Sequence of chain 1.A:
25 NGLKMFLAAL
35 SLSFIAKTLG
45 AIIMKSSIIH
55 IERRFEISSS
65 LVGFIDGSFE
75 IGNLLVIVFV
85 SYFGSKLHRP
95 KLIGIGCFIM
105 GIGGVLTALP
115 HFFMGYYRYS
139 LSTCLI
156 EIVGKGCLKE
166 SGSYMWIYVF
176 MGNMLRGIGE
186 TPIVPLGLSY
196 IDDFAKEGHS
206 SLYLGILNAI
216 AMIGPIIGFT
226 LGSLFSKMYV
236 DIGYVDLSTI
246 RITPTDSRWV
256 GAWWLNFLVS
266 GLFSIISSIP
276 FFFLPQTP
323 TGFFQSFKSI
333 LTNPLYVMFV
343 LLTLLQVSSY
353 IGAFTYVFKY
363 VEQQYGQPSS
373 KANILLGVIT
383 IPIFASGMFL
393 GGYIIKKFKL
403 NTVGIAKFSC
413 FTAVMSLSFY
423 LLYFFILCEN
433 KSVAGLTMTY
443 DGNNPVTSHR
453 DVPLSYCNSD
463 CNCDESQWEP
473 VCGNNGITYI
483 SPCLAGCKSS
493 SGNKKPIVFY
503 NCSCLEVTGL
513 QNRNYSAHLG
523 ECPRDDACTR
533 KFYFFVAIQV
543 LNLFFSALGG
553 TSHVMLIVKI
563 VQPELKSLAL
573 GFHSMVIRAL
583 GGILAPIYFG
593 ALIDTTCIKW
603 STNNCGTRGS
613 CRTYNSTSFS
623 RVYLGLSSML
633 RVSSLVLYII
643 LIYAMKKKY

Binding-site contacts:
Ligand atom O6 contacts residue ASN516 of chain 1.A at 3.4 Å (h-bond).
Ligand atom C6 contacts residue ASN516 of chain 1.A at 4.1 Å.
Ligand atom C1 contacts residue ASN516 of chain 1.A at 1.5 Å.
Ligand atom C4 contacts residue ASN516 of chain 1.A at 4.3 Å.
Ligand atom C5 contacts residue ASN516 of chain 1.A at 3.5 Å.
Ligand atom O6 contacts residue ASN514 of chain 1.A at 4.3 Å.
Ligand atom C3 contacts residue ASN516 of chain 1.A at 3.9 Å.
Ligand atom C7 contacts residue ASN516 of chain 1.A at 3.5 Å.
Ligand atom C8 contacts residue ASN516 of chain 1.A at 4.2 Å.
Ligand atom O5 contacts residue ASN516 of chain 1.A at 2.3 Å (h-bond).
Ligand atom O7 contacts residue ASN516 of chain 1.A at 3.8 Å.
Ligand atom C2 contacts residue ASN516 of chain 1.A at 2.8 Å.
Ligand atom N2 contacts residue ASN516 of chain 1.A at 3.2 Å (h-bond).

This small molecule binds to this protein.
Small molecule (SMILES): CC(=O)N[C@@H]1[C@@H](O)[C@H](O)[C@@H](CO)O[C@H]1O